Binding-site contacts:
Ligand atom C5 contacts residue ASN271 of chain 1.H at 3.6 Å.
Ligand atom O7 contacts residue ASN271 of chain 1.H at 3.8 Å.
Ligand atom C7 contacts residue ASN271 of chain 1.H at 3.5 Å.
Ligand atom C2 contacts residue ASN271 of chain 1.H at 2.5 Å.
Ligand atom C1 contacts residue ASN271 of chain 1.H at 1.4 Å.
Ligand atom C3 contacts residue ASN271 of chain 1.H at 3.8 Å.
Ligand atom N2 contacts residue ASN271 of chain 1.H at 2.9 Å (h-bond).
Ligand atom O6 contacts residue ILE292 of chain 1.H at 4.2 Å.
Ligand atom C8 contacts residue VAL410 of chain 1.H at 4.0 Å (hydrophobic).
Ligand atom O5 contacts residue ASN271 of chain 1.H at 2.3 Å (h-bond).
Ligand atom O5 contacts residue ILE292 of chain 1.H at 4.1 Å.
Ligand atom C4 contacts residue ASN271 of chain 1.H at 4.2 Å.

This protein binds this small molecule.
Small molecule (SMILES): CC(=O)N[C@H]1[C@H](O[C@H]2[C@H](O)[C@@H](NC(C)=O)CO[C@@H]2CO)O[C@H](CO)[C@@H](O[C@@H]2O[C@H](CO)[C@@H](O)[C@H](O)[C@@H]2O)[C@@H]1O

Sequence of chain 1.H:
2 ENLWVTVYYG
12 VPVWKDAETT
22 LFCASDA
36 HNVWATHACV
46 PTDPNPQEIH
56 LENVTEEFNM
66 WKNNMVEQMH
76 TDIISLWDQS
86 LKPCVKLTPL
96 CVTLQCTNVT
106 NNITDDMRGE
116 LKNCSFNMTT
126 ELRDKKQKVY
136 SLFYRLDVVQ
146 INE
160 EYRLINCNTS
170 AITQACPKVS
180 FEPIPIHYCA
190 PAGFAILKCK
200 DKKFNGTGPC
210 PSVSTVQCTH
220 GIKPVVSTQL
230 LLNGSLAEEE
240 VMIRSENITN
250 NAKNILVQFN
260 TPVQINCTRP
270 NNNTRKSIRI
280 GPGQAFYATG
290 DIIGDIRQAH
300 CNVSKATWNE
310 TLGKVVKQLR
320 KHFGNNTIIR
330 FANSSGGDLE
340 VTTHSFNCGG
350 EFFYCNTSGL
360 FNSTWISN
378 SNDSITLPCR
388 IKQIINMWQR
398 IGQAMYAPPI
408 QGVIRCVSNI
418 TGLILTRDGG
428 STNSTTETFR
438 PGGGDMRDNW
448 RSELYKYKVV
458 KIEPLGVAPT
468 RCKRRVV